Sequence of chain 1.B:
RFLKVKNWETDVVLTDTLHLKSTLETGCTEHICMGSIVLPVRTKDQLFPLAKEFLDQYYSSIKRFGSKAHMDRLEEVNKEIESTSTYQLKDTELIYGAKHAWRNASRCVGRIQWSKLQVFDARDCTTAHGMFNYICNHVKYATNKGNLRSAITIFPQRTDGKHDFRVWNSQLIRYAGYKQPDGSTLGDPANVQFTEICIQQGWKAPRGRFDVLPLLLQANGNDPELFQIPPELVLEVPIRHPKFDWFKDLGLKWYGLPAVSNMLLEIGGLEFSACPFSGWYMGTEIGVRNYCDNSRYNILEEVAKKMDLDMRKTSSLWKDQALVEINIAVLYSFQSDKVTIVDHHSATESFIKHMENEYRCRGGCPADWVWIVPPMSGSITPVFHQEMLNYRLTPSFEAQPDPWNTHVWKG

Binding-site contacts:
Ligand atom F13 contacts residue HEM1 of chain 1.H at 3.4 Å.
Ligand atom N61 contacts residue ARG118 of chain 1.B at 3.8 Å.
Ligand atom N2 contacts residue HEM1 of chain 1.H at 2.7 Å (h-bond).
Ligand atom C2' contacts residue HEM1 of chain 1.H at 3.8 Å.
Ligand atom C14 contacts residue TRP291 of chain 1.B at 3.8 Å (hydrophobic).
Ligand atom C3 contacts residue GLU296 of chain 1.B at 3.4 Å.
Ligand atom C3 contacts residue HEM1 of chain 1.H at 3.3 Å.
Ligand atom C16 contacts residue HEM1 of chain 1.H at 3.5 Å.
Ligand atom C1 contacts residue HEM1 of chain 1.H at 3.4 Å.
Ligand atom F13 contacts residue PHE288 of chain 1.B at 3.7 Å.
Ligand atom C5' contacts residue TRP382 of chain 1.B at 3.6 Å (hydrophobic).
Ligand atom F13 contacts residue GLY290 of chain 1.B at 3.5 Å.
Ligand atom C15 contacts residue GLU296 of chain 1.B at 3.6 Å.
Ligand atom C16 contacts residue GLU296 of chain 1.B at 3.1 Å.
Ligand atom C2 contacts residue HEM1 of chain 1.H at 3.6 Å.
Ligand atom C15 contacts residue TRP291 of chain 1.B at 3.4 Å (hydrophobic).
Ligand atom N11 contacts residue HEM1 of chain 1.H at 2.6 Å (h-bond).
Ligand atom N1' contacts residue HEM1 of chain 1.H at 3.0 Å (h-bond).
Ligand atom C51 contacts residue VAL40 of chain 1.B at 3.6 Å (hydrophobic).
Ligand atom C15 contacts residue PRO269 of chain 1.B at 3.9 Å (hydrophobic).
Ligand atom C71 contacts residue HEM1 of chain 1.H at 3.8 Å.
Ligand atom C61 contacts residue HEM1 of chain 1.H at 3.4 Å.
Ligand atom C4 contacts residue GLU296 of chain 1.B at 3.8 Å.
Ligand atom C11 contacts residue HEM1 of chain 1.H at 3.7 Å.
Ligand atom F13 contacts residue SER289 of chain 1.B at 3.7 Å.
Ligand atom C21 contacts residue HEM1 of chain 1.H at 3.6 Å.
Ligand atom C15 contacts residue HEM1 of chain 1.H at 3.4 Å.
Ligand atom C5' contacts residue HEM1 of chain 1.H at 3.7 Å.
Ligand atom C5' contacts residue H4B1 of chain 1.I at 3.6 Å.
Ligand atom C14 contacts residue HEM1 of chain 1.H at 3.4 Å.
Ligand atom C11 contacts residue GLU296 of chain 1.B at 3.8 Å.
Ligand atom C2 contacts residue GLN182 of chain 1.B at 3.8 Å.
Ligand atom N2 contacts residue VAL271 of chain 1.B at 3.9 Å.
Ligand atom N61 contacts residue HEM1 of chain 1.H at 2.9 Å (h-bond).
Ligand atom C4 contacts residue HEM1 of chain 1.H at 3.5 Å.
Ligand atom C13 contacts residue HEM1 of chain 1.H at 3.8 Å.
Ligand atom N1' contacts residue H4B1 of chain 1.I at 3.1 Å (h-bond).
Ligand atom C81 contacts residue TRP10 of chain 1.A at 3.5 Å (hydrophobic).
Ligand atom C14 contacts residue PRO269 of chain 1.B at 3.8 Å (hydrophobic).
Ligand atom C81 contacts residue VAL40 of chain 1.B at 3.8 Å (hydrophobic).

Sequence of chain 1.A:
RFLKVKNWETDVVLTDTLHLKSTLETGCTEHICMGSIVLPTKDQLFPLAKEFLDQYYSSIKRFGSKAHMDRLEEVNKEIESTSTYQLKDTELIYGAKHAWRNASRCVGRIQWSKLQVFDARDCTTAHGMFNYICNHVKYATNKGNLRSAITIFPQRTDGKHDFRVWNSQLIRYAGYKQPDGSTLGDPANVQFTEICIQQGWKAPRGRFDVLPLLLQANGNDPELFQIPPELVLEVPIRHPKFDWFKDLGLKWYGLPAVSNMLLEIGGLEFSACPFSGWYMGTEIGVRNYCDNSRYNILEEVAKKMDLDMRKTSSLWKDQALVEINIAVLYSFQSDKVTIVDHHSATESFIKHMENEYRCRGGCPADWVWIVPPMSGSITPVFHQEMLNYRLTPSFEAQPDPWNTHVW

A protein and the small-molecule ligand that binds it are described below.
Small molecule (SMILES): Cc1cc(N)nc(C[C@@H]2CNC[C@@H]2NCCNCCc2cccc(F)c2)c1